This small molecule binds to this protein.
Small molecule (SMILES): CCN1CCC[C@@H]1CNC(=O)c1cc([N+](=O)[O-])c(N(C)C)cc1OC

Binding-site contacts:
Ligand atom C5 contacts residue C571 of chain 1.D at 0.0 Å.
Ligand atom N17 contacts residue ASP74 of chain 1.A at 3.5 Å (salt-bridge).
Ligand atom C5 contacts residue TRP286 of chain 1.A at 3.7 Å (hydrophobic).
Ligand atom C2 contacts residue C571 of chain 1.D at 0.0 Å.
Ligand atom C12 contacts residue TRP286 of chain 1.A at 3.5 Å (hydrophobic).
Ligand atom N17 contacts residue C571 of chain 1.D at 0.0 Å (h-bond).
Ligand atom O9 contacts residue PHE297 of chain 1.A at 3.3 Å.
Ligand atom N17 contacts residue TYR124 of chain 1.A at 3.2 Å (h-bond).
Ligand atom C14 contacts residue C571 of chain 1.D at 0.0 Å.
Ligand atom O8 contacts residue C571 of chain 1.D at 0.0 Å (h-bond).
Ligand atom C2 contacts residue TYR124 of chain 1.A at 3.3 Å (hydrophobic).
Ligand atom O9 contacts residue ARG296 of chain 1.A at 3.4 Å (salt-bridge).
Ligand atom O13 contacts residue TYR341 of chain 1.A at 3.2 Å.
Ligand atom O13 contacts residue C571 of chain 1.D at 0.0 Å (h-bond).
Ligand atom N7 contacts residue C571 of chain 1.D at 0.0 Å (h-bond).
Ligand atom C11 contacts residue SER293 of chain 1.A at 3.6 Å.
Ligand atom C11 contacts residue C571 of chain 1.D at 0.0 Å.
Ligand atom C14 contacts residue TYR72 of chain 1.A at 3.3 Å (hydrophobic).
Ligand atom C18 contacts residue C571 of chain 1.D at 0.0 Å.
Ligand atom N10 contacts residue C571 of chain 1.D at 0.0 Å (h-bond).
Ligand atom O8 contacts residue PHE295 of chain 1.A at 3.0 Å (h-bond).
Ligand atom C4 contacts residue C571 of chain 1.D at 0.0 Å.
Ligand atom O9 contacts residue PHE295 of chain 1.A at 3.0 Å (h-bond).
Ligand atom C6 contacts residue C571 of chain 1.D at 0.0 Å.
Ligand atom C15 contacts residue C571 of chain 1.D at 0.0 Å.
Ligand atom C3 contacts residue C571 of chain 1.D at 0.0 Å.
Ligand atom O13 contacts residue TYR124 of chain 1.A at 3.1 Å (h-bond).
Ligand atom C15 contacts residue TYR124 of chain 1.A at 3.2 Å (hydrophobic).
Ligand atom C12 contacts residue C571 of chain 1.D at 0.0 Å.
Ligand atom C1 contacts residue C571 of chain 1.D at 0.0 Å.
Ligand atom O16 contacts residue C571 of chain 1.D at 0.0 Å (h-bond).
Ligand atom O8 contacts residue ILE294 of chain 1.A at 3.3 Å.
Ligand atom C3 contacts residue TYR341 of chain 1.A at 3.3 Å (hydrophobic).
Ligand atom C3 contacts residue TYR124 of chain 1.A at 3.3 Å (hydrophobic).
Ligand atom O9 contacts residue C571 of chain 1.D at 0.0 Å (h-bond).
Ligand atom C4 contacts residue TYR341 of chain 1.A at 3.5 Å (hydrophobic).
Ligand atom C14 contacts residue TYR124 of chain 1.A at 3.6 Å (hydrophobic).
Ligand atom N10 contacts residue TRP286 of chain 1.A at 3.5 Å.
Ligand atom N7 contacts residue PHE295 of chain 1.A at 3.3 Å (h-bond).
Ligand atom O13 contacts residue ASP74 of chain 1.A at 3.4 Å (salt-bridge).

Sequence of chain 1.A:
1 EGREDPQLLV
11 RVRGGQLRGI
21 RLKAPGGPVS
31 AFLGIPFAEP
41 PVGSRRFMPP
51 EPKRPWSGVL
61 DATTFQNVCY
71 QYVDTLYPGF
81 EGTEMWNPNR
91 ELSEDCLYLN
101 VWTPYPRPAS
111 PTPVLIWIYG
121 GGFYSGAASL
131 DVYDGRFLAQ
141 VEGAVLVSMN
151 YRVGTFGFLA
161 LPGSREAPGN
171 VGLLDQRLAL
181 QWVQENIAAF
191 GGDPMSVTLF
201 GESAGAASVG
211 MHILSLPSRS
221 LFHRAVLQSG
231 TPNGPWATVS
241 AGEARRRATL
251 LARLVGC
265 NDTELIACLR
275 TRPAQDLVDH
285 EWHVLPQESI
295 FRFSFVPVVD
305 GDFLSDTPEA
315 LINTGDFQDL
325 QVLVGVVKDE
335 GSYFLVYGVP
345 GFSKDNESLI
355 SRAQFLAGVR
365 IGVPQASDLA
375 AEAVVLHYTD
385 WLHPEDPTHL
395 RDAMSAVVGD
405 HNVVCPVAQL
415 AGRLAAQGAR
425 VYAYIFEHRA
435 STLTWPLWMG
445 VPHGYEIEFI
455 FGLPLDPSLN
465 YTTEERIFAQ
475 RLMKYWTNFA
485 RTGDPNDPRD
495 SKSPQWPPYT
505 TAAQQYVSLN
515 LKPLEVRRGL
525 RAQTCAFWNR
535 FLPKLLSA